Sequence of chain 1.A:
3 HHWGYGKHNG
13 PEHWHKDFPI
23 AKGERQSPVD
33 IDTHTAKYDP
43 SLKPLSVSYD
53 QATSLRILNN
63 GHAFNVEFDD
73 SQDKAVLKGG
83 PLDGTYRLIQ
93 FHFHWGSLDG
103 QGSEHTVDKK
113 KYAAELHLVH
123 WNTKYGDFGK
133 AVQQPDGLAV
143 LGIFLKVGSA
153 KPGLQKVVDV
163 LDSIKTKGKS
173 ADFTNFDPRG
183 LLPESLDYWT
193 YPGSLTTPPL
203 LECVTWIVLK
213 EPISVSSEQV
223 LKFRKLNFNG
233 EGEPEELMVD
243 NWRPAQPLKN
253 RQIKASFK

Binding-site contacts:
Ligand atom C22 contacts residue VAL121 of chain 1.A at 3.9 Å (hydrophobic).
Ligand atom C23 contacts residue GLN92 of chain 1.A at 3.9 Å.
Ligand atom O5 contacts residue PHE130 of chain 1.A at 3.3 Å.
Ligand atom O4 contacts residue TRP208 of chain 1.A at 3.5 Å.
Ligand atom O3 contacts residue VAL121 of chain 1.A at 3.9 Å.
Ligand atom O3 contacts residue VAL142 of chain 1.A at 3.8 Å.
Ligand atom S contacts residue HIS94 of chain 1.A at 4.0 Å.
Ligand atom N3 contacts residue ZN1 of chain 1.B at 2.0 Å.
Ligand atom C18 contacts residue LEU197 of chain 1.A at 4.0 Å (hydrophobic).
Ligand atom C13 contacts residue VAL134 of chain 1.A at 3.7 Å (hydrophobic).
Ligand atom O3 contacts residue HIS94 of chain 1.A at 3.3 Å.
Ligand atom N4 contacts residue PRO201 of chain 1.A at 3.5 Å.
Ligand atom S contacts residue THR198 of chain 1.A at 3.9 Å.
Ligand atom S contacts residue HIS119 of chain 1.A at 3.9 Å.
Ligand atom S contacts residue ZN1 of chain 1.B at 3.1 Å.
Ligand atom N3 contacts residue HIS94 of chain 1.A at 3.3 Å (h-bond).
Ligand atom C19 contacts residue LEU197 of chain 1.A at 3.9 Å (hydrophobic).
Ligand atom O3 contacts residue HIS119 of chain 1.A at 3.4 Å (h-bond).
Ligand atom C22 contacts residue LEU197 of chain 1.A at 4.0 Å (hydrophobic).
Ligand atom C7 contacts residue PHE130 of chain 1.A at 3.7 Å (hydrophobic).
Ligand atom C5 contacts residue ILE91 of chain 1.A at 3.6 Å (hydrophobic).
Ligand atom O contacts residue GLN92 of chain 1.A at 3.1 Å (h-bond).
Ligand atom O contacts residue PHE130 of chain 1.A at 3.8 Å.
Ligand atom C20 contacts residue THR199 of chain 1.A at 3.2 Å.
Ligand atom N5 contacts residue PRO201 of chain 1.A at 3.4 Å.
Ligand atom N3 contacts residue THR198 of chain 1.A at 2.8 Å (h-bond).
Ligand atom C6 contacts residue PHE130 of chain 1.A at 3.5 Å (hydrophobic).
Ligand atom C12 contacts residue VAL134 of chain 1.A at 3.9 Å (hydrophobic).
Ligand atom C21 contacts residue LEU197 of chain 1.A at 3.9 Å (hydrophobic).
Ligand atom O4 contacts residue LEU197 of chain 1.A at 3.4 Å.
Ligand atom O3 contacts residue ZN1 of chain 1.B at 3.0 Å.
Ligand atom C20 contacts residue LEU197 of chain 1.A at 3.8 Å (hydrophobic).
Ligand atom C23 contacts residue LEU197 of chain 1.A at 4.0 Å (hydrophobic).
Ligand atom O2 contacts residue ILE91 of chain 1.A at 3.4 Å.
Ligand atom N3 contacts residue HIS119 of chain 1.A at 3.4 Å (h-bond).
Ligand atom N1 contacts residue PRO201 of chain 1.A at 4.0 Å.
Ligand atom C1 contacts residue ILE91 of chain 1.A at 3.6 Å (hydrophobic).
Ligand atom C19 contacts residue THR199 of chain 1.A at 3.2 Å.
Ligand atom N3 contacts residue HIS96 of chain 1.A at 3.4 Å (h-bond).
Ligand atom O4 contacts residue THR198 of chain 1.A at 3.0 Å (h-bond).

This small molecule binds to this protein.
Small molecule (SMILES): CC1(C)O[C@H]2[C@H](O)CN(CCCCCCn3cc(CNC(=O)c4ccc(S(N)(=O)=O)cc4)nn3)C[C@@H]2O1